The protein below binds the small molecule below.
Small molecule (SMILES): CCC(=O)N[C@@H]1CCCc2c(-c3ccc(Cl)c(F)c3)cncc21

Binding-site contacts:
Ligand atom CL7 contacts residue GLU287 of chain 1.I at 4.0 Å.
Ligand atom C4 contacts residue GLY291 of chain 1.I at 3.6 Å.
Ligand atom C19 contacts residue GLY356 of chain 1.I at 3.7 Å.
Ligand atom C16 contacts residue PHE464 of chain 1.I at 3.8 Å (hydrophobic).
Ligand atom C21 contacts residue PHE358 of chain 1.I at 3.4 Å (hydrophobic).
Ligand atom CL7 contacts residue ALA290 of chain 1.I at 3.7 Å.
Ligand atom C13 contacts residue THR295 of chain 1.I at 3.8 Å.
Ligand atom C11 contacts residue THR295 of chain 1.I at 3.8 Å.
Ligand atom C1 contacts residue TRP93 of chain 1.I at 3.7 Å (hydrophobic).
Ligand atom C19 contacts residue HEM1 of chain 1.AA at 3.3 Å.
Ligand atom C8 contacts residue THR295 of chain 1.I at 3.9 Å.
Ligand atom C18 contacts residue HEM1 of chain 1.AA at 4.0 Å.
Ligand atom C4 contacts residue TRP93 of chain 1.I at 3.9 Å (hydrophobic).
Ligand atom C21 contacts residue HEM1 of chain 1.AA at 4.0 Å.
Ligand atom N10 contacts residue HEM1 of chain 1.AA at 2.2 Å.
Ligand atom CL7 contacts residue TRP93 of chain 1.I at 3.9 Å.
Ligand atom C18 contacts residue GLY356 of chain 1.I at 3.7 Å.
Ligand atom C8 contacts residue PHE107 of chain 1.I at 3.9 Å (hydrophobic).
Ligand atom C2 contacts residue GLY291 of chain 1.I at 3.8 Å.
Ligand atom N23 contacts residue VAL355 of chain 1.I at 4.0 Å.
Ligand atom C3 contacts residue GLY291 of chain 1.I at 3.5 Å.
Ligand atom F22 contacts residue TRP93 of chain 1.I at 4.0 Å.
Ligand atom C1 contacts residue GLU287 of chain 1.I at 4.0 Å.
Ligand atom C9 contacts residue HEM1 of chain 1.AA at 3.1 Å.
Ligand atom C3 contacts residue TRP93 of chain 1.I at 3.6 Å (hydrophobic).
Ligand atom CL7 contacts residue TRP237 of chain 1.I at 3.9 Å.
Ligand atom F22 contacts residue PHE107 of chain 1.I at 3.6 Å.
Ligand atom F22 contacts residue GLU287 of chain 1.I at 3.3 Å.
Ligand atom N10 contacts residue THR295 of chain 1.I at 3.8 Å.
Ligand atom C6 contacts residue PHE107 of chain 1.I at 3.6 Å (hydrophobic).
Ligand atom C2 contacts residue TRP93 of chain 1.I at 3.5 Å (hydrophobic).
Ligand atom C5 contacts residue GLY291 of chain 1.I at 4.0 Å.
Ligand atom C12 contacts residue THR295 of chain 1.I at 3.8 Å.
Ligand atom C14 contacts residue VAL355 of chain 1.I at 3.8 Å (hydrophobic).
Ligand atom N23 contacts residue GLY356 of chain 1.I at 3.4 Å (h-bond).
Ligand atom C11 contacts residue HEM1 of chain 1.AA at 3.0 Å.
Ligand atom C21 contacts residue GLY356 of chain 1.I at 3.6 Å.
Ligand atom C9 contacts residue THR295 of chain 1.I at 3.8 Å.
Ligand atom C17 contacts residue PHE464 of chain 1.I at 3.9 Å (hydrophobic).
Ligand atom C21 contacts residue LEU384 of chain 1.I at 3.7 Å (hydrophobic).

Sequence of chain 1.I:
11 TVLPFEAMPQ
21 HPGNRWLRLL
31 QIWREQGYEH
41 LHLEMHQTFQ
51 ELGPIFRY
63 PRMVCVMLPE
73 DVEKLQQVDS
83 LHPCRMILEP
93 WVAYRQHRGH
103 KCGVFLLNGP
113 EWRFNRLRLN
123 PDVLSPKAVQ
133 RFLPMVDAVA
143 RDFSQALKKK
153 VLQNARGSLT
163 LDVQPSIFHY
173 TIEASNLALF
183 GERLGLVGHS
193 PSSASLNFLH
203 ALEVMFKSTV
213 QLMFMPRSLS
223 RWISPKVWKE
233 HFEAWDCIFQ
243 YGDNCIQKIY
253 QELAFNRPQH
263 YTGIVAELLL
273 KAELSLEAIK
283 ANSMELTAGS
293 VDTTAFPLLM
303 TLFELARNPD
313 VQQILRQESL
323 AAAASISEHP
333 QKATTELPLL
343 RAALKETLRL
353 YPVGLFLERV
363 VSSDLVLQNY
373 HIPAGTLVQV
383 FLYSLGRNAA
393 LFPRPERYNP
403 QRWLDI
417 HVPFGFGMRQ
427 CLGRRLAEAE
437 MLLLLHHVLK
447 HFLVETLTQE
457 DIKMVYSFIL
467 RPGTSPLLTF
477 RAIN